Sequence of chain 1.A:
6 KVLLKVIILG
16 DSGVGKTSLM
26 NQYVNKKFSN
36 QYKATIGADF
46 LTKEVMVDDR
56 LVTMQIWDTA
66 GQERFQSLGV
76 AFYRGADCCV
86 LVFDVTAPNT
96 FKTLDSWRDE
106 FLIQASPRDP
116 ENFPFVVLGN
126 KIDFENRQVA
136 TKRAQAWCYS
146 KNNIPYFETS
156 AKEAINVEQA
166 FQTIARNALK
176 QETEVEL

Binding-site contacts:
Ligand atom N2 contacts residue LYS157 of chain 1.A at 3.5 Å.
Ligand atom N7 contacts residue ASN125 of chain 1.A at 3.1 Å (h-bond).
Ligand atom O2B contacts residue MG1 of chain 1.F at 2.5 Å.
Ligand atom N1 contacts residue ASP128 of chain 1.A at 2.7 Å (salt-bridge).
Ligand atom O1G contacts residue TYR37 of chain 1.A at 3.5 Å.
Ligand atom N2 contacts residue ASP128 of chain 1.A at 2.9 Å (salt-bridge).
Ligand atom O6 contacts residue SER155 of chain 1.A at 3.5 Å.
Ligand atom O1B contacts residue VAL19 of chain 1.A at 3.2 Å (h-bond).
Ligand atom O6 contacts residue ASP128 of chain 1.A at 3.2 Å (salt-bridge).
Ligand atom O2B contacts residue THR22 of chain 1.A at 2.6 Å (h-bond).
Ligand atom O1A contacts residue GLY20 of chain 1.A at 3.2 Å.
Ligand atom O1B contacts residue GLY18 of chain 1.A at 3.3 Å (h-bond).
Ligand atom O6 contacts residue ALA156 of chain 1.A at 2.9 Å (h-bond).
Ligand atom O3G contacts residue LYS21 of chain 1.A at 3.1 Å (salt-bridge).
Ligand atom O1A contacts residue SER23 of chain 1.A at 2.7 Å (h-bond).
Ligand atom O2B contacts residue LYS21 of chain 1.A at 3.4 Å (salt-bridge).
Ligand atom N2 contacts residue PHE129 of chain 1.A at 3.2 Å.
Ligand atom O2G contacts residue MG1 of chain 1.F at 2.2 Å.
Ligand atom O2' contacts residue ASN35 of chain 1.A at 3.4 Å (h-bond).
Ligand atom O2G contacts residue THR40 of chain 1.A at 2.5 Å (h-bond).
Ligand atom O6 contacts residue ASN125 of chain 1.A at 3.4 Å (h-bond).
Ligand atom PA contacts residue GLY20 of chain 1.A at 3.6 Å.
Ligand atom O2G contacts residue THR22 of chain 1.A at 3.0 Å (h-bond).
Ligand atom O1A contacts residue THR22 of chain 1.A at 3.4 Å (h-bond).
Ligand atom C6 contacts residue LYS126 of chain 1.A at 3.5 Å.
Ligand atom N3B contacts residue GLY18 of chain 1.A at 3.3 Å (h-bond).
Ligand atom PG contacts residue MG1 of chain 1.F at 3.1 Å.
Ligand atom O3A contacts residue GLY20 of chain 1.A at 2.9 Å (h-bond).
Ligand atom O1B contacts residue ASP16 of chain 1.A at 3.4 Å (salt-bridge).
Ligand atom O3G contacts residue MG1 of chain 1.F at 3.1 Å.
Ligand atom C6 contacts residue ASP128 of chain 1.A at 3.4 Å.
Ligand atom C8 contacts residue SER23 of chain 1.A at 3.5 Å.
Ligand atom O1B contacts residue GLY20 of chain 1.A at 3.1 Å (h-bond).
Ligand atom O3' contacts residue ASN35 of chain 1.A at 3.0 Å (h-bond).
Ligand atom O1G contacts residue SER17 of chain 1.A at 3.1 Å (h-bond).
Ligand atom O2A contacts residue TYR37 of chain 1.A at 3.4 Å.
Ligand atom O1B contacts residue LYS21 of chain 1.A at 2.8 Å (salt-bridge).
Ligand atom O4' contacts residue LYS126 of chain 1.A at 3.0 Å (salt-bridge).
Ligand atom O3G contacts residue GLY66 of chain 1.A at 3.2 Å (h-bond).
Ligand atom O2' contacts residue SER34 of chain 1.A at 2.9 Å (h-bond).

The protein below binds the small molecule below.
Small molecule (SMILES): Nc1nc2c(ncn2[C@@H]2O[C@H](CO[P](=O)(O)O[P](=O)(O)NP(=O)(O)O)[C@@H](O)[C@H]2O)c(=O)[nH]1